Sequence of chain 1.D:
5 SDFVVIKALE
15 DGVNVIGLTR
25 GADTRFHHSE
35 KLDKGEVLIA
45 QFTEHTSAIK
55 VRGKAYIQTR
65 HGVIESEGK

Sequence of chain 1.C:
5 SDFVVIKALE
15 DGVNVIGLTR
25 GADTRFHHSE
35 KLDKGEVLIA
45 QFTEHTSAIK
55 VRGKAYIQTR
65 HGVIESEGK

The small molecule below binds the protein below.
Small molecule (SMILES): N[C@@H](Cc1c[nH]c2ccccc12)C(=O)O

Binding-site contacts:
Ligand atom CB contacts residue THR23 of chain 1.C at 3.8 Å.
Ligand atom NE1 contacts residue THR47 of chain 1.D at 3.9 Å.
Ligand atom CZ3 contacts residue GLY21 of chain 1.D at 3.8 Å.
Ligand atom CZ2 contacts residue ALA44 of chain 1.D at 3.8 Å (hydrophobic).
Ligand atom N contacts residue THR28 of chain 1.C at 2.8 Å (h-bond).
Ligand atom CD1 contacts residue SER51 of chain 1.C at 3.4 Å.
Ligand atom O contacts residue THR47 of chain 1.D at 3.4 Å (h-bond).
Ligand atom NE1 contacts residue GLN45 of chain 1.D at 2.6 Å (h-bond).
Ligand atom O contacts residue GLY25 of chain 1.C at 2.8 Å (h-bond).
Ligand atom C contacts residue GLY25 of chain 1.C at 3.1 Å.
Ligand atom CA contacts residue THR23 of chain 1.C at 3.7 Å.
Ligand atom CD1 contacts residue GLN45 of chain 1.D at 3.5 Å.
Ligand atom C contacts residue SER51 of chain 1.C at 3.6 Å.
Ligand atom O contacts residue SER51 of chain 1.C at 3.1 Å (h-bond).
Ligand atom C contacts residue THR47 of chain 1.D at 3.3 Å.
Ligand atom N contacts residue THR23 of chain 1.C at 2.8 Å (h-bond).
Ligand atom CD1 contacts residue THR47 of chain 1.D at 3.5 Å.
Ligand atom N contacts residue GLY25 of chain 1.C at 2.8 Å (h-bond).
Ligand atom CB contacts residue THR28 of chain 1.C at 3.5 Å.
Ligand atom N contacts residue ASP27 of chain 1.C at 3.2 Å (salt-bridge).
Ligand atom CA contacts residue SER51 of chain 1.C at 3.9 Å.
Ligand atom OXT contacts residue HIS49 of chain 1.D at 3.6 Å.
Ligand atom CG contacts residue SER51 of chain 1.C at 3.8 Å.
Ligand atom C contacts residue THR50 of chain 1.D at 3.9 Å.
Ligand atom CE2 contacts residue THR50 of chain 1.D at 3.6 Å.
Ligand atom CE2 contacts residue GLN45 of chain 1.D at 3.7 Å.
Ligand atom OXT contacts residue GLY25 of chain 1.C at 3.8 Å.
Ligand atom CD2 contacts residue THR50 of chain 1.D at 3.7 Å.
Ligand atom NE1 contacts residue THR50 of chain 1.D at 3.6 Å.
Ligand atom OXT contacts residue THR47 of chain 1.D at 2.4 Å (h-bond).
Ligand atom CB contacts residue SER51 of chain 1.C at 3.3 Å.
Ligand atom CZ3 contacts residue HIS32 of chain 1.D at 3.9 Å.
Ligand atom CA contacts residue THR28 of chain 1.C at 3.2 Å.
Ligand atom O contacts residue ARG24 of chain 1.C at 3.5 Å.
Ligand atom CD1 contacts residue THR50 of chain 1.D at 3.9 Å.
Ligand atom CH2 contacts residue GLY21 of chain 1.D at 3.7 Å.
Ligand atom CA contacts residue GLY25 of chain 1.C at 3.3 Å.
Ligand atom CZ2 contacts residue ILE53 of chain 1.D at 3.8 Å (hydrophobic).
Ligand atom CZ2 contacts residue THR50 of chain 1.D at 3.6 Å.
Ligand atom OXT contacts residue THR50 of chain 1.D at 2.7 Å (h-bond).